A protein and the small-molecule ligand that binds it are described below.
Small molecule (SMILES): O=C1c2c(O)cc(O)cc2O[C@H](c2ccc(O)c(O)c2)[C@H]1O

Sequence of chain 1.H:
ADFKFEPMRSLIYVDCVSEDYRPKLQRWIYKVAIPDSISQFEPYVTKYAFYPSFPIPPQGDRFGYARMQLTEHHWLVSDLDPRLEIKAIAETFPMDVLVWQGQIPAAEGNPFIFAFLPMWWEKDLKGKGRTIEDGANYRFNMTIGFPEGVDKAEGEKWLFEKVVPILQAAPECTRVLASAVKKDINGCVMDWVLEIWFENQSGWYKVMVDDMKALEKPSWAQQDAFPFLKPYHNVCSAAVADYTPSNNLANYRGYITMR

Binding-site contacts:
Ligand atom C10 contacts residue TYR49 of chain 1.H at 3.7 Å (hydrophobic).
Ligand atom O30 contacts residue PHE51 of chain 1.H at 3.7 Å.
Ligand atom C16 contacts residue DQH1 of chain 1.VA at 2.8 Å.
Ligand atom C18 contacts residue DQH1 of chain 1.VA at 3.6 Å.
Ligand atom C15 contacts residue PHE42 of chain 1.H at 3.9 Å (hydrophobic).
Ligand atom C14 contacts residue DQH1 of chain 1.VA at 3.8 Å.
Ligand atom O29 contacts residue GLN102 of chain 1.H at 2.5 Å (h-bond).
Ligand atom O23 contacts residue TRP76 of chain 1.H at 3.3 Å.
Ligand atom C10 contacts residue HIS74 of chain 1.H at 3.8 Å.
Ligand atom C17 contacts residue DQH1 of chain 1.VA at 2.8 Å.
Ligand atom O24 contacts residue ASP80 of chain 1.H at 3.4 Å (salt-bridge).
Ligand atom O13 contacts residue TYR49 of chain 1.H at 2.5 Å (h-bond).
Ligand atom C5 contacts residue PHE136 of chain 1.H at 3.9 Å (hydrophobic).
Ligand atom C17 contacts residue ASP80 of chain 1.H at 3.8 Å.
Ligand atom C1 contacts residue TRP29 of chain 1.H at 3.6 Å (hydrophobic).
Ligand atom C10 contacts residue SER38 of chain 1.H at 3.3 Å.
Ligand atom O27 contacts residue TYR49 of chain 1.H at 3.0 Å (h-bond).
Ligand atom O27 contacts residue PHE42 of chain 1.H at 3.9 Å.
Ligand atom C14 contacts residue HIS74 of chain 1.H at 3.8 Å.
Ligand atom O30 contacts residue GLN70 of chain 1.H at 3.8 Å.
Ligand atom C9 contacts residue TYR49 of chain 1.H at 3.5 Å (hydrophobic).
Ligand atom C1 contacts residue GLN102 of chain 1.H at 3.8 Å.
Ligand atom O27 contacts residue SER38 of chain 1.H at 2.8 Å (h-bond).
Ligand atom O13 contacts residue THR72 of chain 1.H at 3.7 Å.
Ligand atom O13 contacts residue PHE51 of chain 1.H at 3.3 Å.
Ligand atom C6 contacts residue GLN102 of chain 1.H at 3.6 Å.
Ligand atom O24 contacts residue DQH1 of chain 1.VA at 2.8 Å (h-bond).
Ligand atom C11 contacts residue HIS74 of chain 1.H at 3.7 Å.
Ligand atom O12 contacts residue DQH1 of chain 1.VA at 3.4 Å.
Ligand atom C18 contacts residue TRP76 of chain 1.H at 3.8 Å (hydrophobic).
Ligand atom C9 contacts residue THR72 of chain 1.H at 3.7 Å.
Ligand atom C18 contacts residue ASP80 of chain 1.H at 3.4 Å.
Ligand atom C6 contacts residue TRP29 of chain 1.H at 3.9 Å (hydrophobic).
Ligand atom O30 contacts residue THR72 of chain 1.H at 3.2 Å (h-bond).
Ligand atom C16 contacts residue PHE42 of chain 1.H at 3.7 Å (hydrophobic).
Ligand atom O27 contacts residue HIS74 of chain 1.H at 2.8 Å (h-bond).
Ligand atom O29 contacts residue PHE136 of chain 1.H at 3.6 Å.
Ligand atom O23 contacts residue ASP80 of chain 1.H at 2.1 Å (salt-bridge).
Ligand atom C15 contacts residue SER38 of chain 1.H at 3.5 Å.
Ligand atom C15 contacts residue DQH1 of chain 1.VA at 3.1 Å.